Sequence of chain 3.A:
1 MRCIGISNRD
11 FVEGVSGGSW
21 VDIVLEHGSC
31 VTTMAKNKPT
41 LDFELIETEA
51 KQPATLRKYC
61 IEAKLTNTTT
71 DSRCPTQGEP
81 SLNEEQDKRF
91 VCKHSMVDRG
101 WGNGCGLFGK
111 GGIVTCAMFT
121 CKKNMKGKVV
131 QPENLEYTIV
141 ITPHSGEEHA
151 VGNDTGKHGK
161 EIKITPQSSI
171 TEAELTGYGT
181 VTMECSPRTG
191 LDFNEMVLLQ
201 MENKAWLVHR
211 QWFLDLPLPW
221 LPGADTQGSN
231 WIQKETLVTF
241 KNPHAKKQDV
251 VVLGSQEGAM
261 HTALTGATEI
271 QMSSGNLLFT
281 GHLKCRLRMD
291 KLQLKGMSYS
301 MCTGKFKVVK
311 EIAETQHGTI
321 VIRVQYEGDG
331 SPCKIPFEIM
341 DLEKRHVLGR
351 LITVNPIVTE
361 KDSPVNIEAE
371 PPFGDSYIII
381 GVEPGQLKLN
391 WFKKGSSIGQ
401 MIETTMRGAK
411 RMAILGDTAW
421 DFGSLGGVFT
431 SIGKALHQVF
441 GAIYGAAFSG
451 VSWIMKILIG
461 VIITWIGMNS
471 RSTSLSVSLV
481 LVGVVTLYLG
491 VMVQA

Sequence of chain 1.A:
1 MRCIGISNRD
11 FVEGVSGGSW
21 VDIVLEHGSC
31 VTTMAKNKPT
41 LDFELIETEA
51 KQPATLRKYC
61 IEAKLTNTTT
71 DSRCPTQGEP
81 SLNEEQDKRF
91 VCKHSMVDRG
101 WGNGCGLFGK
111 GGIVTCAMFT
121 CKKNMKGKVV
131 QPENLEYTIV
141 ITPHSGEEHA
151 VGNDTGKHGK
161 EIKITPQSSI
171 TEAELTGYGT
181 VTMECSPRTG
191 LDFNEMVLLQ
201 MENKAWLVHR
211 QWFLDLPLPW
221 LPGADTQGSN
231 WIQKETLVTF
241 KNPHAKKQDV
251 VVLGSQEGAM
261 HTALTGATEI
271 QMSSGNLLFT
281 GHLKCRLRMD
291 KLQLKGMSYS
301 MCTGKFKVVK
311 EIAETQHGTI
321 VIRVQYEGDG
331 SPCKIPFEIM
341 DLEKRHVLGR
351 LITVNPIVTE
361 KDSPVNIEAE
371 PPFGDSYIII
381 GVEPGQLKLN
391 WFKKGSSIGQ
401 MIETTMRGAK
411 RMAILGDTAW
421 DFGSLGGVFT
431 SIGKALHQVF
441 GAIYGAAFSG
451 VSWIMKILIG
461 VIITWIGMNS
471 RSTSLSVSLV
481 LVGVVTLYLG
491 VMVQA

Binding-site contacts:
Ligand atom C5 contacts residue GLY156 of chain 3.A at 4.3 Å.
Ligand atom C5 contacts residue HIS158 of chain 3.A at 4.4 Å.
Ligand atom O5 contacts residue THR155 of chain 3.A at 3.4 Å (h-bond).
Ligand atom C1 contacts residue HIS149 of chain 3.A at 3.5 Å.
Ligand atom C6 contacts residue HIS158 of chain 3.A at 4.2 Å.
Ligand atom C8 contacts residue ASN153 of chain 3.A at 4.4 Å.
Ligand atom O5 contacts residue GLY156 of chain 3.A at 4.2 Å.
Ligand atom C5 contacts residue HIS149 of chain 3.A at 3.6 Å.
Ligand atom O6 contacts residue HIS158 of chain 3.A at 4.2 Å.
Ligand atom C3 contacts residue ASN153 of chain 3.A at 3.9 Å.
Ligand atom C5 contacts residue ASN153 of chain 3.A at 3.6 Å.
Ligand atom N2 contacts residue ASN153 of chain 3.A at 3.1 Å (h-bond).
Ligand atom O3 contacts residue HIS149 of chain 3.A at 4.0 Å.
Ligand atom C1 contacts residue THR155 of chain 3.A at 3.3 Å.
Ligand atom N2 contacts residue HIS149 of chain 3.A at 4.3 Å.
Ligand atom C2 contacts residue HIS149 of chain 3.A at 3.5 Å.
Ligand atom C4 contacts residue ASN153 of chain 3.A at 4.2 Å.
Ligand atom C6 contacts residue HIS149 of chain 3.A at 4.3 Å.
Ligand atom O5 contacts residue HIS149 of chain 3.A at 3.6 Å.
Ligand atom C5 contacts residue THR155 of chain 3.A at 4.0 Å.
Ligand atom C7 contacts residue ASN153 of chain 3.A at 4.1 Å.
Ligand atom C7 contacts residue HIS149 of chain 3.A at 4.3 Å.
Ligand atom O5 contacts residue ASN153 of chain 3.A at 2.2 Å (h-bond).
Ligand atom O6 contacts residue HIS149 of chain 3.A at 3.2 Å.
Ligand atom C4 contacts residue HIS149 of chain 3.A at 3.4 Å.
Ligand atom O7 contacts residue HIS149 of chain 3.A at 3.3 Å.
Ligand atom C1 contacts residue ASN153 of chain 3.A at 1.4 Å.
Ligand atom C1 contacts residue HIS158 of chain 3.A at 4.1 Å.
Ligand atom C8 contacts residue GLY102 of chain 1.A at 3.6 Å.
Ligand atom O5 contacts residue HIS158 of chain 3.A at 3.4 Å.
Ligand atom C3 contacts residue HIS149 of chain 3.A at 4.0 Å.
Ligand atom C2 contacts residue ASN153 of chain 3.A at 2.6 Å.
Ligand atom C6 contacts residue GLY156 of chain 3.A at 4.0 Å.
Ligand atom O4 contacts residue HIS149 of chain 3.A at 4.3 Å.

The protein below binds the small molecule below.
Small molecule (SMILES): CC(=O)N[C@H]1[C@H](O[C@H]2[C@H](O)[C@@H](NC(C)=O)CO[C@@H]2CO)O[C@H](CO)[C@@H](O)[C@@H]1O